The small molecule below binds the protein below.
Small molecule (SMILES): CSC[C@H]1O[C@@H](n2cnc3c(N)ncnc32)[C@H](O)[C@@H]1O

Sequence of chain 1.D:
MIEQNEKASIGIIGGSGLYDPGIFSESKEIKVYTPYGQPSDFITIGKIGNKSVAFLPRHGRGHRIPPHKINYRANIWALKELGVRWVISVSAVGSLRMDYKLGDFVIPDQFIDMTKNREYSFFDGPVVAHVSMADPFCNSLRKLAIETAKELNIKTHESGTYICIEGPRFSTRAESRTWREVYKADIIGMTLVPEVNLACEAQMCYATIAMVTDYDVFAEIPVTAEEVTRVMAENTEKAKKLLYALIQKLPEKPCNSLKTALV

Binding-site contacts:
Ligand atom O2' contacts residue SO41 of chain 1.Y at 2.8 Å (h-bond).
Ligand atom O2' contacts residue MET190 of chain 1.F at 3.0 Å (h-bond).
Ligand atom C4' contacts residue SER16 of chain 1.F at 3.8 Å.
Ligand atom N7 contacts residue ASP214 of chain 1.F at 2.6 Å (salt-bridge).
Ligand atom C6 contacts residue ILE188 of chain 1.F at 3.6 Å (hydrophobic).
Ligand atom N7 contacts residue VAL93 of chain 1.F at 3.6 Å.
Ligand atom C5 contacts residue PHE170 of chain 1.F at 3.8 Å (hydrophobic).
Ligand atom C5 contacts residue ASP214 of chain 1.F at 3.7 Å.
Ligand atom C3' contacts residue SO41 of chain 1.Y at 3.5 Å.
Ligand atom N6 contacts residue ILE188 of chain 1.F at 3.5 Å.
Ligand atom N3 contacts residue MET190 of chain 1.F at 3.5 Å.
Ligand atom N6 contacts residue ASP214 of chain 1.F at 2.9 Å (salt-bridge).
Ligand atom C1' contacts residue ALA92 of chain 1.F at 3.4 Å (hydrophobic).
Ligand atom C8 contacts residue THR213 of chain 1.F at 3.8 Å.
Ligand atom N3 contacts residue GLY189 of chain 1.F at 3.5 Å.
Ligand atom O3' contacts residue HIS59 of chain 1.F at 3.6 Å.
Ligand atom S5' contacts residue VAL228 of chain 1.F at 3.8 Å.
Ligand atom C5 contacts residue ILE188 of chain 1.F at 3.8 Å (hydrophobic).
Ligand atom CS contacts residue VAL228 of chain 1.F at 3.7 Å (hydrophobic).
Ligand atom C5 contacts residue GLY94 of chain 1.F at 3.6 Å.
Ligand atom C2 contacts residue MET190 of chain 1.F at 3.7 Å (hydrophobic).
Ligand atom C4' contacts residue SO41 of chain 1.Y at 3.6 Å.
Ligand atom C8 contacts residue GLY94 of chain 1.F at 3.8 Å.
Ligand atom O3' contacts residue PRO67 of chain 1.F at 3.6 Å.
Ligand atom N1 contacts residue ILE188 of chain 1.F at 3.6 Å.
Ligand atom C4 contacts residue PHE170 of chain 1.F at 3.8 Å (hydrophobic).
Ligand atom C2' contacts residue MET190 of chain 1.F at 3.8 Å (hydrophobic).
Ligand atom N1 contacts residue PHE170 of chain 1.F at 3.6 Å.
Ligand atom CS contacts residue SER16 of chain 1.F at 3.5 Å.
Ligand atom N7 contacts residue GLY94 of chain 1.F at 3.2 Å (h-bond).
Ligand atom C5' contacts residue HIS130 of chain 1.D at 3.3 Å.
Ligand atom N9 contacts residue ALA92 of chain 1.F at 3.7 Å.
Ligand atom C8 contacts residue VAL93 of chain 1.F at 3.8 Å (hydrophobic).
Ligand atom C2' contacts residue SO41 of chain 1.Y at 3.8 Å.
Ligand atom O3' contacts residue SO41 of chain 1.Y at 2.6 Å (h-bond).
Ligand atom N6 contacts residue ASP216 of chain 1.F at 2.9 Å (salt-bridge).
Ligand atom C4 contacts residue ILE188 of chain 1.F at 3.8 Å (hydrophobic).
Ligand atom S5' contacts residue HIS130 of chain 1.D at 3.8 Å.
Ligand atom N6 contacts residue GLY94 of chain 1.F at 3.7 Å.
Ligand atom C8 contacts residue ASP214 of chain 1.F at 3.3 Å.

Sequence of chain 1.F:
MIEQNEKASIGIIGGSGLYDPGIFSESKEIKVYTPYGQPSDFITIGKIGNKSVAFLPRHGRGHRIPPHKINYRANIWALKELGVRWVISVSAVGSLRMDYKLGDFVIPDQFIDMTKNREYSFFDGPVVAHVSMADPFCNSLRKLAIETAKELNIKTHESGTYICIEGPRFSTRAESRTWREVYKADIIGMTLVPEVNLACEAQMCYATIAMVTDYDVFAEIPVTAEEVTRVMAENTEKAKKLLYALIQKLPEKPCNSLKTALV